A small-molecule ligand and the protein it binds are described below.
Small molecule (SMILES): C[C@@H]1CC[C@@]2(OC1)O[C@H]1C[C@H]3[C@@H]4CC=C5C[C@@H](OCCC(CO)CO)CC[C@]5(C)[C@H]4CC[C@]3(C)[C@H]1[C@@H]2C

Sequence of chain 1.D:
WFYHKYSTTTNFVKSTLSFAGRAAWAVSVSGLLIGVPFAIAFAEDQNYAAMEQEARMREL

Sequence of chain 1.A:
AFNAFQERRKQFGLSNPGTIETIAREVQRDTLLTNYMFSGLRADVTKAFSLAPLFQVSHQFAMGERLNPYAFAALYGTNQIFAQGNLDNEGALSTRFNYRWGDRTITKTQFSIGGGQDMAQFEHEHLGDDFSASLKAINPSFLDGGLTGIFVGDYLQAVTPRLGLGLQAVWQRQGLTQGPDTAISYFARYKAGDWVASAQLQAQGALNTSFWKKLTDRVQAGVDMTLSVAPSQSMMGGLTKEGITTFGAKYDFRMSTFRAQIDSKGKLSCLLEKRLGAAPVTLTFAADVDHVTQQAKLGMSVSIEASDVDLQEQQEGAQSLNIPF

Sequence of chain 1.I:
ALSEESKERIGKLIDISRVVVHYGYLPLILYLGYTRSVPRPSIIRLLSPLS

Binding-site contacts:
Ligand atom C76 contacts residue LEU300 of chain 1.A at 3.9 Å (hydrophobic).
Ligand atom C80 contacts residue ALA101 of chain 1.D at 4.2 Å (hydrophobic).
Ligand atom C27 contacts residue ASN109 of chain 1.D at 3.5 Å.
Ligand atom C14 contacts residue LEU52 of chain 1.I at 4.3 Å (hydrophobic).
Ligand atom C08 contacts residue LEU94 of chain 1.D at 3.3 Å (hydrophobic).
Ligand atom C07 contacts residue LEU52 of chain 1.I at 4.2 Å (hydrophobic).
Ligand atom C21 contacts residue ALA105 of chain 1.D at 4.2 Å (hydrophobic).
Ligand atom C81 contacts residue VAL305 of chain 1.A at 4.2 Å (hydrophobic).
Ligand atom C07 contacts residue ILE328 of chain 1.A at 4.0 Å (hydrophobic).
Ligand atom C77 contacts residue ALA303 of chain 1.A at 4.5 Å (hydrophobic).
Ligand atom C78 contacts residue VAL305 of chain 1.A at 3.7 Å (hydrophobic).
Ligand atom C81 contacts residue ALA101 of chain 1.D at 4.0 Å (hydrophobic).
Ligand atom C09 contacts residue LEU52 of chain 1.I at 4.2 Å (hydrophobic).
Ligand atom C76 contacts residue ALA101 of chain 1.D at 4.4 Å (hydrophobic).
Ligand atom C18 contacts residue ALA101 of chain 1.D at 4.2 Å (hydrophobic).
Ligand atom C01 contacts residue VAL305 of chain 1.A at 3.6 Å (hydrophobic).
Ligand atom C80 contacts residue VAL305 of chain 1.A at 3.6 Å (hydrophobic).
Ligand atom C03 contacts residue ALA101 of chain 1.D at 3.7 Å (hydrophobic).
Ligand atom C25 contacts residue ALA105 of chain 1.D at 3.9 Å (hydrophobic).
Ligand atom C76 contacts residue ILE102 of chain 1.D at 3.9 Å (hydrophobic).
Ligand atom C01 contacts residue ILE328 of chain 1.A at 4.1 Å (hydrophobic).
Ligand atom C24 contacts residue ALA105 of chain 1.D at 4.5 Å (hydrophobic).
Ligand atom C22 contacts residue ALA105 of chain 1.D at 3.7 Å (hydrophobic).
Ligand atom C17 contacts residue ALA101 of chain 1.D at 4.1 Å (hydrophobic).
Ligand atom O28 contacts residue ASN109 of chain 1.D at 3.2 Å (h-bond).
Ligand atom C11 contacts residue GLY93 of chain 1.D at 3.8 Å.
Ligand atom O23 contacts residue ALA105 of chain 1.D at 4.5 Å.
Ligand atom O23 contacts residue LEU300 of chain 1.A at 4.3 Å.
Ligand atom C08 contacts residue ILE328 of chain 1.A at 3.6 Å (hydrophobic).
Ligand atom C75 contacts residue LEU300 of chain 1.A at 3.8 Å (hydrophobic).
Ligand atom C79 contacts residue ALA101 of chain 1.D at 3.7 Å (hydrophobic).
Ligand atom C02 contacts residue ALA101 of chain 1.D at 4.4 Å (hydrophobic).
Ligand atom O10 contacts residue GLY97 of chain 1.D at 4.5 Å.
Ligand atom C15 contacts residue LEU52 of chain 1.I at 3.2 Å (hydrophobic).
Ligand atom C78 contacts residue ALA303 of chain 1.A at 3.2 Å (hydrophobic).
Ligand atom C81 contacts residue VAL98 of chain 1.D at 4.2 Å (hydrophobic).
Ligand atom C08 contacts residue VAL98 of chain 1.D at 3.7 Å (hydrophobic).
Ligand atom C21 contacts residue ALA303 of chain 1.A at 4.5 Å (hydrophobic).
Ligand atom C75 contacts residue ILE102 of chain 1.D at 4.5 Å (hydrophobic).